A protein and the small-molecule ligand that binds it are described below.
Small molecule (SMILES): NC(=[NH2+])c1ccc2nc(C(O)(O)c3nc4ccc(C(N)=[NH2+])cc4[nH]3)[nH]c2c1

Sequence of chain 1.A:
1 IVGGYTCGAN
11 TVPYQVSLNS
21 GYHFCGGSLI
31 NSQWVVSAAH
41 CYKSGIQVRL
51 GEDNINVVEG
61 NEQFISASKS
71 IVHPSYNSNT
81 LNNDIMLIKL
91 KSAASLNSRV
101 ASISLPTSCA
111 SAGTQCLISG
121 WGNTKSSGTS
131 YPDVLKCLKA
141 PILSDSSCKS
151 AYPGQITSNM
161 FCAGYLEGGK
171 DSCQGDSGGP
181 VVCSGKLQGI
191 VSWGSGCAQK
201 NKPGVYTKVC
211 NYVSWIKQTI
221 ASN

Binding-site contacts:
Ligand atom N3' contacts residue SER177 of chain 1.A at 3.6 Å (h-bond).
Ligand atom C2' contacts residue PHE24 of chain 1.A at 3.2 Å (hydrophobic).
Ligand atom C4 contacts residue SER192 of chain 1.A at 3.6 Å.
Ligand atom N2 contacts residue GLY204 of chain 1.A at 3.6 Å.
Ligand atom C3 contacts residue SER192 of chain 1.A at 3.5 Å.
Ligand atom N3' contacts residue ZN1 of chain 1.D at 2.3 Å.
Ligand atom C1 contacts residue GLY194 of chain 1.A at 3.7 Å.
Ligand atom C7 contacts residue ASP171 of chain 1.A at 3.5 Å.
Ligand atom C9 contacts residue ZN1 of chain 1.E at 3.3 Å.
Ligand atom C3' contacts residue SER177 of chain 1.A at 3.7 Å.
Ligand atom N2' contacts residue PHE24 of chain 1.A at 3.4 Å.
Ligand atom C3' contacts residue PHE24 of chain 1.A at 3.7 Å (hydrophobic).
Ligand atom O92 contacts residue HIS40 of chain 1.A at 3.4 Å.
Ligand atom C8' contacts residue ZN1 of chain 1.E at 3.0 Å.
Ligand atom N1 contacts residue ASP171 of chain 1.A at 3.0 Å (salt-bridge).
Ligand atom C8 contacts residue ZN1 of chain 1.F at 2.9 Å.
Ligand atom O91 contacts residue ZN1 of chain 1.E at 2.5 Å.
Ligand atom C7 contacts residue GLY194 of chain 1.A at 3.6 Å.
Ligand atom O91 contacts residue ZN1 of chain 1.F at 2.4 Å.
Ligand atom N2 contacts residue SER172 of chain 1.A at 3.1 Å (h-bond).
Ligand atom C6 contacts residue GLY194 of chain 1.A at 3.5 Å.
Ligand atom C8 contacts residue ZN1 of chain 1.D at 3.0 Å.
Ligand atom C5' contacts residue ZN1 of chain 1.E at 3.5 Å.
Ligand atom N4' contacts residue ZN1 of chain 1.E at 2.4 Å.
Ligand atom C3' contacts residue ZN1 of chain 1.D at 3.7 Å.
Ligand atom C8' contacts residue ZN1 of chain 1.D at 3.1 Å.
Ligand atom N4 contacts residue ZN1 of chain 1.F at 2.3 Å.
Ligand atom O92 contacts residue ZN1 of chain 1.D at 3.0 Å.
Ligand atom C4 contacts residue ZN1 of chain 1.D at 3.3 Å.
Ligand atom C9 contacts residue ZN1 of chain 1.D at 3.2 Å.
Ligand atom N3 contacts residue SER192 of chain 1.A at 3.6 Å.
Ligand atom C7 contacts residue SER172 of chain 1.A at 3.4 Å.
Ligand atom N1 contacts residue GLY194 of chain 1.A at 3.5 Å.
Ligand atom C5 contacts residue ZN1 of chain 1.F at 3.4 Å.
Ligand atom N3 contacts residue ZN1 of chain 1.D at 2.3 Å.
Ligand atom N2 contacts residue ASP171 of chain 1.A at 2.9 Å (salt-bridge).
Ligand atom C4' contacts residue ZN1 of chain 1.D at 3.3 Å.
Ligand atom N1 contacts residue GLY196 of chain 1.A at 2.5 Å (h-bond).
Ligand atom C9 contacts residue ZN1 of chain 1.F at 3.1 Å.
Ligand atom N1 contacts residue SER172 of chain 1.A at 3.7 Å.